This small molecule binds to this protein.
Small molecule (SMILES): O=[C][Re]12([C]=O)([C]=O)<-O3[Re]4([C]=O)([C]=O)([C]=O)<-O1[Re]1([C]=O)([C]=O)([C]=O)<-O4[Re]3([C]=O)([C]=O)([C]=O)<-O21

Sequence of chain 1.A:
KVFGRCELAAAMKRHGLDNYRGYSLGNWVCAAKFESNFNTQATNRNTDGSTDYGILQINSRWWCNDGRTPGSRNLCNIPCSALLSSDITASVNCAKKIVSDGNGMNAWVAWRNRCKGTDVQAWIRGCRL

Binding-site contacts:
Ligand atom C8 contacts residue RRE1 of chain 1.K at 3.9 Å.
Ligand atom C4 contacts residue ARG5 of chain 1.A at 4.0 Å.
Ligand atom C6 contacts residue RRE1 of chain 1.K at 4.4 Å.
Ligand atom O7 contacts residue RRE1 of chain 1.K at 3.5 Å (h-bond).
Ligand atom O5 contacts residue RRE1 of chain 1.K at 3.3 Å (h-bond).
Ligand atom C3 contacts residue RRE1 of chain 1.K at 3.9 Å.
Ligand atom C4 contacts residue TRP123 of chain 1.A at 3.7 Å (hydrophobic).
Ligand atom O6 contacts residue PHE38 of chain 1.A at 3.5 Å.
Ligand atom C6 contacts residue LYS33 of chain 1.A at 4.5 Å.
Ligand atom O2 contacts residue RRE1 of chain 1.K at 2.6 Å (h-bond).
Ligand atom O6 contacts residue TRP123 of chain 1.A at 3.4 Å.
Ligand atom O7 contacts residue TRP123 of chain 1.A at 3.2 Å.
Ligand atom O11 contacts residue RRE1 of chain 1.K at 4.0 Å.
Ligand atom O6 contacts residue LYS33 of chain 1.A at 3.5 Å.
Ligand atom C4 contacts residue LYS33 of chain 1.A at 4.1 Å.
Ligand atom C9 contacts residue RRE1 of chain 1.K at 3.6 Å.
Ligand atom RE1 contacts residue RRE1 of chain 1.K at 4.3 Å.
Ligand atom O12 contacts residue RRE1 of chain 1.K at 3.6 Å (h-bond).
Ligand atom O13 contacts residue ARG5 of chain 1.A at 3.2 Å (salt-bridge).
Ligand atom C3 contacts residue TRP123 of chain 1.A at 3.8 Å (hydrophobic).
Ligand atom C10 contacts residue ARG5 of chain 1.A at 4.1 Å.
Ligand atom O10 contacts residue LYS33 of chain 1.A at 4.0 Å.
Ligand atom O6 contacts residue ARG5 of chain 1.A at 4.0 Å.
Ligand atom RE3 contacts residue RRE1 of chain 1.K at 4.5 Å.
Ligand atom C7 contacts residue RRE1 of chain 1.K at 3.0 Å.
Ligand atom O8 contacts residue ARG5 of chain 1.A at 2.6 Å (salt-bridge).
Ligand atom C2 contacts residue ARG5 of chain 1.A at 3.2 Å.